A small-molecule ligand and the protein it binds are described below.
Small molecule (SMILES): O=C1CC[C@H](N2Cc3c(OCc4ccc(CN5CCOCC5)cc4)cccc3C2=O)C(=O)N1

Binding-site contacts:
Ligand atom C4 contacts residue PRO51 of chain 1.C at 3.9 Å (hydrophobic).
Ligand atom O2 contacts residue TRP79 of chain 1.C at 3.7 Å.
Ligand atom C13 contacts residue TRP79 of chain 1.C at 3.6 Å (hydrophobic).
Ligand atom C12 contacts residue SER78 of chain 1.C at 4.0 Å.
Ligand atom N1 contacts residue TRP99 of chain 1.C at 3.8 Å.
Ligand atom C18 contacts residue SER74 of chain 1.C at 3.4 Å.
Ligand atom C12 contacts residue TRP79 of chain 1.C at 3.5 Å (hydrophobic).
Ligand atom C12 contacts residue TYR101 of chain 1.C at 3.4 Å (hydrophobic).
Ligand atom C17 contacts residue TRP85 of chain 1.C at 4.0 Å (hydrophobic).
Ligand atom O2 contacts residue PRO51 of chain 1.C at 3.5 Å.
Ligand atom C10 contacts residue TRP85 of chain 1.C at 3.5 Å (hydrophobic).
Ligand atom C23 contacts residue GLU76 of chain 1.C at 3.9 Å.
Ligand atom O3 contacts residue PHE77 of chain 1.C at 3.6 Å.
Ligand atom C11 contacts residue TRP85 of chain 1.C at 3.6 Å (hydrophobic).
Ligand atom C16 contacts residue TRP85 of chain 1.C at 3.5 Å (hydrophobic).
Ligand atom O1 contacts residue TRP79 of chain 1.C at 3.9 Å.
Ligand atom O2 contacts residue PHE77 of chain 1.C at 3.6 Å.
Ligand atom C8 contacts residue TRP99 of chain 1.C at 3.9 Å (hydrophobic).
Ligand atom O3 contacts residue TYR101 of chain 1.C at 2.8 Å (h-bond).
Ligand atom N3 contacts residue GLU76 of chain 1.C at 3.6 Å.
Ligand atom O1 contacts residue ASN50 of chain 1.C at 3.3 Å.
Ligand atom C21 contacts residue SER74 of chain 1.C at 3.9 Å.
Ligand atom C18 contacts residue GLU76 of chain 1.C at 3.1 Å.
Ligand atom C11 contacts residue TRP99 of chain 1.C at 3.8 Å (hydrophobic).
Ligand atom C18 contacts residue TRP85 of chain 1.C at 3.9 Å (hydrophobic).
Ligand atom C9 contacts residue TRP99 of chain 1.C at 3.7 Å (hydrophobic).
Ligand atom N2 contacts residue PHE77 of chain 1.C at 2.9 Å (h-bond).
Ligand atom C14 contacts residue PHE77 of chain 1.C at 3.9 Å (hydrophobic).
Ligand atom C20 contacts residue SER74 of chain 1.C at 4.0 Å.
Ligand atom O1 contacts residue TRP99 of chain 1.C at 3.7 Å.
Ligand atom N2 contacts residue TRP79 of chain 1.C at 3.4 Å.
Ligand atom C16 contacts residue GLU76 of chain 1.C at 3.6 Å.
Ligand atom C13 contacts residue PHE77 of chain 1.C at 3.6 Å (hydrophobic).
Ligand atom C11 contacts residue TYR101 of chain 1.C at 3.4 Å (hydrophobic).
Ligand atom O3 contacts residue TRP79 of chain 1.C at 2.8 Å (h-bond).
Ligand atom C10 contacts residue TRP99 of chain 1.C at 3.4 Å (hydrophobic).
Ligand atom C5 contacts residue PRO51 of chain 1.C at 3.9 Å (hydrophobic).
Ligand atom O3 contacts residue SER78 of chain 1.C at 3.3 Å.
Ligand atom C12 contacts residue PHE77 of chain 1.C at 3.6 Å (hydrophobic).
Ligand atom C15 contacts residue TRP85 of chain 1.C at 3.7 Å (hydrophobic).

Sequence of chain 1.C:
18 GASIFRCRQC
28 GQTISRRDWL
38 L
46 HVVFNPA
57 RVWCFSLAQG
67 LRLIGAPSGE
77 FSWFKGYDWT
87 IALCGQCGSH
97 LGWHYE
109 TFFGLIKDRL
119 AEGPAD